The small molecule below binds the protein below.
Small molecule (SMILES): CC(=O)N[C@@H]1[C@@H](O[C@H]2O[C@H](CO)[C@H](O[C@H]3O[C@H](CO[C@@H]4O[C@@H](C)[C@H](O)[C@@H](O)[C@H]4O)[C@@H](O)[C@H](O)[C@H]3O)[C@H](O[C@@H]3O[C@H](CO)[C@@H](O)[C@H](O)[C@H]3NC(C)=O)[C@H]2O)[C@H](O)[C@@H](CO)O[C@@H]1O

Binding-site contacts:
Ligand atom C3 contacts residue ASN203 of chain 1.A at 3.5 Å.
Ligand atom O6 contacts residue HIS262 of chain 1.A at 3.5 Å.
Ligand atom C4 contacts residue HIS285 of chain 1.A at 3.5 Å.
Ligand atom C6 contacts residue TRP196 of chain 1.A at 3.6 Å (hydrophobic).
Ligand atom O2 contacts residue TYR232 of chain 1.A at 2.9 Å (h-bond).
Ligand atom O6 contacts residue GLN260 of chain 1.A at 3.6 Å (h-bond).
Ligand atom O3 contacts residue TRP202 of chain 1.A at 3.4 Å.
Ligand atom O6 contacts residue THR195 of chain 1.A at 3.6 Å.
Ligand atom O6 contacts residue LEU170 of chain 1.A at 3.7 Å.
Ligand atom O3 contacts residue ASN203 of chain 1.A at 2.6 Å (h-bond).
Ligand atom O3 contacts residue GLY99 of chain 1.A at 3.5 Å (h-bond).
Ligand atom C2 contacts residue GLU288 of chain 1.A at 3.6 Å.
Ligand atom C3 contacts residue NA1 of chain 1.H at 3.4 Å.
Ligand atom C3 contacts residue GLU288 of chain 1.A at 3.6 Å.
Ligand atom O4 contacts residue HIS285 of chain 1.A at 2.6 Å (h-bond).
Ligand atom O6 contacts residue LEU170 of chain 1.A at 3.5 Å.
Ligand atom O3 contacts residue NA1 of chain 1.H at 2.4 Å (h-bond).
Ligand atom O3 contacts residue ASN234 of chain 1.A at 3.6 Å.
Ligand atom O4 contacts residue GLN130 of chain 1.A at 3.1 Å (h-bond).
Ligand atom C4 contacts residue HIS100 of chain 1.A at 3.3 Å.
Ligand atom O7 contacts residue SER229 of chain 1.A at 3.5 Å (h-bond).
Ligand atom O4 contacts residue HIS100 of chain 1.A at 2.7 Å (h-bond).
Ligand atom O2 contacts residue GLU288 of chain 1.A at 3.6 Å (salt-bridge).
Ligand atom C1 contacts residue GLN260 of chain 1.A at 3.1 Å.
Ligand atom C2 contacts residue NA1 of chain 1.H at 3.4 Å.
Ligand atom C6 contacts residue ASN359 of chain 1.A at 3.6 Å.
Ligand atom O4 contacts residue ASN234 of chain 1.A at 2.9 Å (h-bond).
Ligand atom O5 contacts residue GLN260 of chain 1.A at 3.2 Å (h-bond).
Ligand atom O7 contacts residue TYR232 of chain 1.A at 3.2 Å.
Ligand atom N2 contacts residue GLU288 of chain 1.A at 2.9 Å (salt-bridge).
Ligand atom O5 contacts residue TYR281 of chain 1.A at 3.7 Å.
Ligand atom C2 contacts residue GLN260 of chain 1.A at 3.6 Å.
Ligand atom O5 contacts residue TRP196 of chain 1.A at 3.5 Å.
Ligand atom O6 contacts residue HIS285 of chain 1.A at 3.2 Å (h-bond).
Ligand atom C7 contacts residue SER229 of chain 1.A at 3.5 Å.
Ligand atom O2 contacts residue NA1 of chain 1.H at 2.5 Å (h-bond).
Ligand atom C3 contacts residue ASN234 of chain 1.A at 3.4 Å.
Ligand atom O7 contacts residue TRP196 of chain 1.A at 3.1 Å (h-bond).
Ligand atom O6 contacts residue TRP196 of chain 1.A at 3.2 Å.
Ligand atom O4 contacts residue ASN359 of chain 1.A at 2.8 Å (h-bond).

Sequence of chain 1.A:
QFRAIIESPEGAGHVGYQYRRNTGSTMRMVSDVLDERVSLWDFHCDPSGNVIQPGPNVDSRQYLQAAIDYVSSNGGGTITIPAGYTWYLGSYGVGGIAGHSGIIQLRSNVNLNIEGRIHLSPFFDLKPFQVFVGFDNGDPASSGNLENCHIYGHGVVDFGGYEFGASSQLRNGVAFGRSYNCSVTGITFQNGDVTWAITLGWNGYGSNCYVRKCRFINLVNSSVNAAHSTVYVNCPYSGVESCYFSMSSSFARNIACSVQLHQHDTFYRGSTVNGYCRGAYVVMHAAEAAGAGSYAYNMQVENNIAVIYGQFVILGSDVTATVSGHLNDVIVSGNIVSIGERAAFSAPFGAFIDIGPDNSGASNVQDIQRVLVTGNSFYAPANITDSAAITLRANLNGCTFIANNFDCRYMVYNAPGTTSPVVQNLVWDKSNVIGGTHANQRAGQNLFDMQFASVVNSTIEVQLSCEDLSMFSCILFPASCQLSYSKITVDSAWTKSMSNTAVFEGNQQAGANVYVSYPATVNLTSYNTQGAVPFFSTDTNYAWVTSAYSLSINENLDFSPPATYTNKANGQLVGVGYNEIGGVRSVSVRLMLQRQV